A protein and the small-molecule ligand that binds it are described below.
Small molecule (SMILES): CC(=O)N[C@@H]1[C@@H](O)[C@H](O)[C@@H](CO)O[C@H]1O

Sequence of chain 1.A:
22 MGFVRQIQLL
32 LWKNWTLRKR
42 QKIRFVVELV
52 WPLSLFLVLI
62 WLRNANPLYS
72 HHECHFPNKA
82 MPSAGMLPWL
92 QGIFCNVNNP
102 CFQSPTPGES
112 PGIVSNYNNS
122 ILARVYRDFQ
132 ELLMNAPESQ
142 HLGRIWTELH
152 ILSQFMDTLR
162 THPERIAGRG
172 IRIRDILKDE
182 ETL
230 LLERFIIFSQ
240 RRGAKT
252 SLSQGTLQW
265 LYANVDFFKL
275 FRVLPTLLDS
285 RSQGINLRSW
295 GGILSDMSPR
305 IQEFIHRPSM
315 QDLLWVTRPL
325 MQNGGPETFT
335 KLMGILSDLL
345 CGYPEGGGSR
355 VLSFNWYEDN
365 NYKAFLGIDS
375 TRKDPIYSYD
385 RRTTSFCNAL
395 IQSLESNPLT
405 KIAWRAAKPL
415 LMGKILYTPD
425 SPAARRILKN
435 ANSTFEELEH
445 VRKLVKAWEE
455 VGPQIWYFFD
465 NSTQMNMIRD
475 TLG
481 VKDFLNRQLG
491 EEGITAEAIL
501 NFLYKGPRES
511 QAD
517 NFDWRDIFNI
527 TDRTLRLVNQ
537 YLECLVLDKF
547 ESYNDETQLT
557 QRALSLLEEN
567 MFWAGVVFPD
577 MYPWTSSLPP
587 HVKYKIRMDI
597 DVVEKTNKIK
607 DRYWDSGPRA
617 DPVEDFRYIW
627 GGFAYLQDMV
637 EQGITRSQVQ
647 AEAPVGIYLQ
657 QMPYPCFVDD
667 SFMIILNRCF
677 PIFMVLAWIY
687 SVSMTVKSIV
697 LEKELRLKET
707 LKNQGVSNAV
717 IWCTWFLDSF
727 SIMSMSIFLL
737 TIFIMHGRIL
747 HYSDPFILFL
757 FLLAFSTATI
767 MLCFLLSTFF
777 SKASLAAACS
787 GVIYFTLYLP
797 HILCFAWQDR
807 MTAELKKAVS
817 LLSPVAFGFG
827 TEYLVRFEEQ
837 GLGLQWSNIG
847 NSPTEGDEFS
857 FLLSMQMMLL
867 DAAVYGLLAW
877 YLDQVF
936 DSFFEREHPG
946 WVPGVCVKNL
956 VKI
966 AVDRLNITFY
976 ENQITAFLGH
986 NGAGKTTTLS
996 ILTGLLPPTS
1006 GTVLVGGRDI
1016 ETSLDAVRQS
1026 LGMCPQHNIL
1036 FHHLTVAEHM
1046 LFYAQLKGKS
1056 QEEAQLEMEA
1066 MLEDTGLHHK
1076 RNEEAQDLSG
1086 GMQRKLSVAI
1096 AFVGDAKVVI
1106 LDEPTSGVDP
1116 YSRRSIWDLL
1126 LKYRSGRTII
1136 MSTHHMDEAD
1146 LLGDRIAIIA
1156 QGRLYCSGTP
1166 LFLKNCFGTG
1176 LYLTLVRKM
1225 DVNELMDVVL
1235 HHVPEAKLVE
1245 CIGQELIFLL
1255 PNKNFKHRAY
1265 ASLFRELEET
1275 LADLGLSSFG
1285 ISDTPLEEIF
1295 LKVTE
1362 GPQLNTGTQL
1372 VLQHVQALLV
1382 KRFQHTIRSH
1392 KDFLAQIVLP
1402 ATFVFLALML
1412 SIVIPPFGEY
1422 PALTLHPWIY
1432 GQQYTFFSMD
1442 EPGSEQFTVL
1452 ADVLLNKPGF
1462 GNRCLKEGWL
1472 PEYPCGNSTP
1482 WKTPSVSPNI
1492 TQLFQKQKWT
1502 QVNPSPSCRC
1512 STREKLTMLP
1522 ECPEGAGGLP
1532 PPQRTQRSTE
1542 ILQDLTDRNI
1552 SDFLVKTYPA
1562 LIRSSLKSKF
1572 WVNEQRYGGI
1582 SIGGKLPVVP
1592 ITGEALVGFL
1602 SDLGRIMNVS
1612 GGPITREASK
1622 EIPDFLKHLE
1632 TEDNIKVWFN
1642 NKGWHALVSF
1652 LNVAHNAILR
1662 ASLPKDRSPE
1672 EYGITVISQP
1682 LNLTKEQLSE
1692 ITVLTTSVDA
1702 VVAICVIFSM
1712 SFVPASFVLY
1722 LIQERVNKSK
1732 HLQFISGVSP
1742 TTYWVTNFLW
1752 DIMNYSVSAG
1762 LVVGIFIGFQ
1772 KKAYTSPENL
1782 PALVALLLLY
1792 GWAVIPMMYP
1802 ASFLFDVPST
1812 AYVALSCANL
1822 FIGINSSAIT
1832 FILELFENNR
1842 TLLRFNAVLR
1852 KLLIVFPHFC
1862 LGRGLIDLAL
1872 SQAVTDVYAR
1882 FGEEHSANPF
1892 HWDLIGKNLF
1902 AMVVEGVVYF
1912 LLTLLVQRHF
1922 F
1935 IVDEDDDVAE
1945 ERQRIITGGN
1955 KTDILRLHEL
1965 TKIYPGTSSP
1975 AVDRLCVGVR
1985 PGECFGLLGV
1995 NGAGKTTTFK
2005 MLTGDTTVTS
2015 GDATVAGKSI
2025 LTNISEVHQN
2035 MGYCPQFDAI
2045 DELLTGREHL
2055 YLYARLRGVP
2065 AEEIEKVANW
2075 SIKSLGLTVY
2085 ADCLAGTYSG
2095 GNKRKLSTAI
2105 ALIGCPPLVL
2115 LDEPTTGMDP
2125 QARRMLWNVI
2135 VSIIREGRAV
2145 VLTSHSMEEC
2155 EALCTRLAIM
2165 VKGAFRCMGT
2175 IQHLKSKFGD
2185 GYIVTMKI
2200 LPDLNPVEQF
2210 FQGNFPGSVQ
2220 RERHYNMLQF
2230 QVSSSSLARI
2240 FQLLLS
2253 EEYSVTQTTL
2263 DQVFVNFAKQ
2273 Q

Binding-site contacts:
Ligand atom C3 contacts residue ASN1683 of chain 1.A at 3.8 Å.
Ligand atom O7 contacts residue ASN1683 of chain 1.A at 2.8 Å (h-bond).
Ligand atom C2 contacts residue ASN1683 of chain 1.A at 2.4 Å.
Ligand atom C7 contacts residue ASN1683 of chain 1.A at 3.0 Å.
Ligand atom O5 contacts residue ASN1683 of chain 1.A at 2.4 Å (h-bond).
Ligand atom C4 contacts residue ASN1683 of chain 1.A at 4.2 Å.
Ligand atom C8 contacts residue ASN1683 of chain 1.A at 4.3 Å.
Ligand atom N2 contacts residue ASN1683 of chain 1.A at 2.9 Å (h-bond).
Ligand atom C8 contacts residue THR556 of chain 1.A at 4.0 Å.
Ligand atom C8 contacts residue LEU560 of chain 1.A at 3.7 Å (hydrophobic).
Ligand atom C1 contacts residue ASN1683 of chain 1.A at 1.4 Å.
Ligand atom C5 contacts residue ASN1683 of chain 1.A at 3.7 Å.